Sequence of chain 1.A:
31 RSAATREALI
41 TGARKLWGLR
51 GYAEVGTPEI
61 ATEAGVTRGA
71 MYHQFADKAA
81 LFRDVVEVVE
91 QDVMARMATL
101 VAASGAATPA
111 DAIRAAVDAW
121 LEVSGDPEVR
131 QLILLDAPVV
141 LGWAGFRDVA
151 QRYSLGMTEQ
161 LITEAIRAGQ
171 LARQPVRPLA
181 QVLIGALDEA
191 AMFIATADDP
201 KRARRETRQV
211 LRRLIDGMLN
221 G

The protein below binds the small molecule below.
Small molecule (SMILES): CCCNC(=O)Nc1cccc(C)n1

Binding-site contacts:
Ligand atom C4 contacts residue SER154 of chain 1.A at 3.8 Å.
Ligand atom C10 contacts residue PHE146 of chain 1.A at 3.9 Å (hydrophobic).
Ligand atom C10 contacts residue TRP143 of chain 1.B at 3.1 Å (hydrophobic).
Ligand atom C1 contacts residue TRP120 of chain 1.A at 3.7 Å (hydrophobic).
Ligand atom C5 contacts residue TRP120 of chain 1.A at 3.8 Å (hydrophobic).
Ligand atom N2 contacts residue SER154 of chain 1.A at 3.6 Å.
Ligand atom C6 contacts residue ASP188 of chain 1.A at 3.6 Å.
Ligand atom C8 contacts residue ALA150 of chain 1.A at 3.7 Å (hydrophobic).
Ligand atom C9 contacts residue LEU134 of chain 1.A at 3.7 Å (hydrophobic).
Ligand atom O1 contacts residue ALA150 of chain 1.A at 3.3 Å.
Ligand atom C5 contacts residue SER154 of chain 1.A at 3.5 Å.
Ligand atom C8 contacts residue ASP188 of chain 1.A at 3.5 Å.
Ligand atom C2 contacts residue TRP120 of chain 1.A at 3.9 Å (hydrophobic).
Ligand atom N2 contacts residue ASP188 of chain 1.A at 4.0 Å.
Ligand atom O1 contacts residue ILE133 of chain 1.A at 3.5 Å.
Ligand atom C4 contacts residue TRP120 of chain 1.A at 3.8 Å (hydrophobic).
Ligand atom C3 contacts residue SER154 of chain 1.A at 4.0 Å.
Ligand atom C8 contacts residue PHE146 of chain 1.A at 3.8 Å (hydrophobic).
Ligand atom N3 contacts residue ASP188 of chain 1.A at 3.5 Å (salt-bridge).
Ligand atom C9 contacts residue TRP120 of chain 1.A at 3.8 Å (hydrophobic).
Ligand atom C2 contacts residue GLU90 of chain 1.A at 3.9 Å.
Ligand atom C3 contacts residue MET94 of chain 1.A at 3.6 Å (hydrophobic).
Ligand atom C1 contacts residue SER154 of chain 1.A at 3.9 Å.
Ligand atom N1 contacts residue GLU90 of chain 1.A at 2.9 Å (salt-bridge).
Ligand atom C3 contacts residue TRP120 of chain 1.A at 4.0 Å (hydrophobic).
Ligand atom C9 contacts residue ASP188 of chain 1.A at 3.5 Å.
Ligand atom C10 contacts residue LEU134 of chain 1.A at 3.6 Å (hydrophobic).
Ligand atom C2 contacts residue MET94 of chain 1.A at 3.7 Å (hydrophobic).
Ligand atom C7 contacts residue ALA150 of chain 1.A at 3.5 Å (hydrophobic).
Ligand atom C2 contacts residue SER154 of chain 1.A at 4.1 Å.
Ligand atom C1 contacts residue GLU90 of chain 1.A at 3.8 Å.
Ligand atom N3 contacts residue ALA150 of chain 1.A at 3.6 Å.
Ligand atom O1 contacts residue GLU90 of chain 1.A at 2.6 Å (salt-bridge).
Ligand atom N2 contacts residue TRP120 of chain 1.A at 3.6 Å.
Ligand atom C7 contacts residue GLU90 of chain 1.A at 3.5 Å.
Ligand atom C6 contacts residue TRP120 of chain 1.A at 3.9 Å (hydrophobic).
Ligand atom C6 contacts residue LEU187 of chain 1.A at 3.9 Å (hydrophobic).
Ligand atom C10 contacts residue ASP188 of chain 1.A at 3.9 Å.
Ligand atom C3 contacts residue MET97 of chain 1.A at 3.9 Å (hydrophobic).
Ligand atom N3 contacts residue TRP120 of chain 1.A at 3.9 Å.

Sequence of chain 1.B:
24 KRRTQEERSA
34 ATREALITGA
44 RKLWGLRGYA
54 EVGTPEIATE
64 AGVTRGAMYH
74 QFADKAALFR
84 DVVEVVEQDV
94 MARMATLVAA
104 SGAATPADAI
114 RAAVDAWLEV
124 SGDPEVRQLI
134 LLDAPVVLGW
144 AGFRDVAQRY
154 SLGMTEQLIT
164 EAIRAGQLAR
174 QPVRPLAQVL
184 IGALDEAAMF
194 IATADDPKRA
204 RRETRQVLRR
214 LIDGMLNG